Binding-site contacts:
Ligand atom C1 contacts residue ILE291 of chain 1.C at 4.5 Å (hydrophobic).
Ligand atom C1 contacts residue ASN270 of chain 1.C at 1.4 Å.
Ligand atom C4 contacts residue ASN270 of chain 1.C at 4.3 Å.
Ligand atom C3 contacts residue ASN270 of chain 1.C at 3.8 Å.
Ligand atom N2 contacts residue ASN270 of chain 1.C at 2.8 Å (h-bond).
Ligand atom O5 contacts residue ASN270 of chain 1.C at 2.5 Å (h-bond).
Ligand atom C6 contacts residue THR272 of chain 1.C at 4.3 Å.
Ligand atom O7 contacts residue ASN270 of chain 1.C at 3.1 Å (h-bond).
Ligand atom C6 contacts residue ILE291 of chain 1.C at 3.7 Å (hydrophobic).
Ligand atom C8 contacts residue ASN270 of chain 1.C at 4.2 Å.
Ligand atom O5 contacts residue ILE291 of chain 1.C at 3.7 Å.
Ligand atom C7 contacts residue ASN270 of chain 1.C at 3.1 Å.
Ligand atom O2 contacts residue SER5 of chain 1.F at 4.2 Å.
Ligand atom O7 contacts residue ILE291 of chain 1.C at 4.5 Å.
Ligand atom C2 contacts residue ASN270 of chain 1.C at 2.5 Å.
Ligand atom C2 contacts residue ILE291 of chain 1.C at 4.5 Å (hydrophobic).
Ligand atom C5 contacts residue ASN270 of chain 1.C at 3.7 Å.

Sequence of chain 1.C:
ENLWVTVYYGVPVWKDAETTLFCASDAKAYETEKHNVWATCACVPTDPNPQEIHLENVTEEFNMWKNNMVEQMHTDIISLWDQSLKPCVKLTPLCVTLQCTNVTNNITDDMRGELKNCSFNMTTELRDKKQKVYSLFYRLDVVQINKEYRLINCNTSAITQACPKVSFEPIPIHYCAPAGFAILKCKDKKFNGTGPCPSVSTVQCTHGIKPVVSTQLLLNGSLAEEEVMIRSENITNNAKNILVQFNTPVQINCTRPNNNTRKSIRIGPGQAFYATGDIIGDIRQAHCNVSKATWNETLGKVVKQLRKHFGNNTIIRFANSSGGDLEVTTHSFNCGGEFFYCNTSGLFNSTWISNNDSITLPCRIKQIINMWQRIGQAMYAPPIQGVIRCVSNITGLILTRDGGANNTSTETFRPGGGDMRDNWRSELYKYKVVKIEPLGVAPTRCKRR

This protein binds this small molecule.
Small molecule (SMILES): CC(=O)N[C@H]1[C@H](O[C@H]2[C@H](O)[C@@H](NC(C)=O)CO[C@@H]2CO)O[C@H](CO)[C@@H](O[C@@H]2O[C@H](CO[C@H]3O[C@H](CO)[C@@H](O)[C@H](O)[C@@H]3O)[C@@H](O)[C@H](O[C@H]3O[C@H](CO)[C@@H](O)[C@H](O)[C@@H]3O)[C@@H]2O)[C@@H]1O

Sequence of chain 1.F:
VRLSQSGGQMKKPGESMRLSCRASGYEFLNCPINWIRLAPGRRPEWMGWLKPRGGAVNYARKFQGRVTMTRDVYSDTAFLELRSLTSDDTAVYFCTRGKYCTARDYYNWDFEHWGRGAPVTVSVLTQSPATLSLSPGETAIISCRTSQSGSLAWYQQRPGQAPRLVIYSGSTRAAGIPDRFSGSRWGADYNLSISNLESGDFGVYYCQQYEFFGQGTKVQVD